Binding-site contacts:
Ligand atom N6 contacts residue GLY637 of chain 3.H at 3.4 Å (h-bond).
Ligand atom N9 contacts residue HIS630 of chain 3.H at 4.4 Å.
Ligand atom C6 contacts residue PRO631 of chain 3.H at 4.3 Å (hydrophobic).
Ligand atom C5 contacts residue PRO420 of chain 3.H at 4.5 Å (hydrophobic).
Ligand atom N6 contacts residue PHE638 of chain 3.H at 3.7 Å.
Ligand atom C6 contacts residue GLY639 of chain 3.H at 3.7 Å.
Ligand atom C2 contacts residue PRO631 of chain 3.H at 4.2 Å (hydrophobic).
Ligand atom N6 contacts residue SER632 of chain 3.H at 3.6 Å.
Ligand atom C8 contacts residue HIS630 of chain 3.H at 3.3 Å.
Ligand atom N3 contacts residue GLY639 of chain 3.H at 4.2 Å.
Ligand atom N1 contacts residue GLY639 of chain 3.H at 3.0 Å (h-bond).
Ligand atom C5 contacts residue PRO631 of chain 3.H at 4.4 Å (hydrophobic).
Ligand atom N7 contacts residue SER632 of chain 3.H at 3.7 Å.
Ligand atom N9 contacts residue PRO631 of chain 3.H at 3.9 Å.
Ligand atom C4 contacts residue PRO631 of chain 3.H at 4.2 Å (hydrophobic).
Ligand atom C5 contacts residue SER632 of chain 3.H at 3.9 Å.
Ligand atom N6 contacts residue GLY639 of chain 3.H at 3.5 Å (h-bond).
Ligand atom N7 contacts residue ASP609 of chain 3.H at 4.0 Å.
Ligand atom N1 contacts residue PRO631 of chain 3.H at 4.2 Å.
Ligand atom N6 contacts residue PRO633 of chain 3.H at 4.4 Å.
Ligand atom C2 contacts residue GLY639 of chain 3.H at 2.9 Å.
Ligand atom N1 contacts residue PHE638 of chain 3.H at 4.1 Å.
Ligand atom C6 contacts residue SER632 of chain 3.H at 4.0 Å.
Ligand atom N7 contacts residue HIS630 of chain 3.H at 3.7 Å.
Ligand atom C2 contacts residue ILE622 of chain 3.H at 4.3 Å (hydrophobic).
Ligand atom N3 contacts residue PRO631 of chain 3.H at 4.1 Å.

Sequence of chain 3.H:
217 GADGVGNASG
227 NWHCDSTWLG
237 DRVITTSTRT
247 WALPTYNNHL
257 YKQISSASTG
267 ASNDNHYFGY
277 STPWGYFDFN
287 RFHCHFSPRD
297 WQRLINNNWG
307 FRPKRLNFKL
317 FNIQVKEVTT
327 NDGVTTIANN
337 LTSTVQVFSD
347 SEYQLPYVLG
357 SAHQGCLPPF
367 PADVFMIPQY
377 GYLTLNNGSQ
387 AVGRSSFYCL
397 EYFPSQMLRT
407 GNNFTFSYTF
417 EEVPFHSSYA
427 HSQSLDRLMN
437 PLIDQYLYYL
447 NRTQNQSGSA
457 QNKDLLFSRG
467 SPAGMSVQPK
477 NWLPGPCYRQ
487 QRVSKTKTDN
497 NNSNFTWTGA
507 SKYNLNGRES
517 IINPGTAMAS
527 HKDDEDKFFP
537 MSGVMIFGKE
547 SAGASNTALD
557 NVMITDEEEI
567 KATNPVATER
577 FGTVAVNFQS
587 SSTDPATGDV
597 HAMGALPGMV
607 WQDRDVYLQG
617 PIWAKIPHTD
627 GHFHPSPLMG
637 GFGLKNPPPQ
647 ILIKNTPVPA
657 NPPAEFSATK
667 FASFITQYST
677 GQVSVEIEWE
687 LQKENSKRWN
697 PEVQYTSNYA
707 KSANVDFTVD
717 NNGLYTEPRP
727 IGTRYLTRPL

This protein binds this small molecule.
Small molecule (SMILES): Nc1ncnc2[nH]cnc12